Sequence of chain 4.A:
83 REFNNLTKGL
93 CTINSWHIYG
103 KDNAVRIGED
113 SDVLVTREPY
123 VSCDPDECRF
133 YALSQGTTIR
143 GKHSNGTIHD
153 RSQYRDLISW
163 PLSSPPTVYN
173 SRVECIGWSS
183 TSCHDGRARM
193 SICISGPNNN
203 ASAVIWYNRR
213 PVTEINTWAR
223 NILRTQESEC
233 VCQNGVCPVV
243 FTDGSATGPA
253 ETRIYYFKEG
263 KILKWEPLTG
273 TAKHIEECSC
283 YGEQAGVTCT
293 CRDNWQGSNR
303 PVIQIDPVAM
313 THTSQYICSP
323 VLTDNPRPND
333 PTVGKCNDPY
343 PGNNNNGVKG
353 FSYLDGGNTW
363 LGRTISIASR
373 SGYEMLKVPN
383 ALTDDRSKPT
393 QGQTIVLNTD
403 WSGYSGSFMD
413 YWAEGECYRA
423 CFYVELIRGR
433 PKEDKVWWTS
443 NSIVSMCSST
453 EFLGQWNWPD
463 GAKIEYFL

A small-molecule ligand and the protein it binds are described below.
Small molecule (SMILES): CC(=O)N[C@@H]1[C@@H](O)[C@H](O)[C@@H](CO)O[C@H]1O

Binding-site contacts:
Ligand atom C1 contacts residue TRP439 of chain 4.A at 4.2 Å (hydrophobic).
Ligand atom C5 contacts residue TRP439 of chain 4.A at 3.9 Å (hydrophobic).
Ligand atom C3 contacts residue TRP439 of chain 4.A at 4.3 Å (hydrophobic).
Ligand atom C5 contacts residue ASN147 of chain 4.A at 3.6 Å.
Ligand atom O7 contacts residue TRP439 of chain 4.A at 4.0 Å.
Ligand atom O3 contacts residue TRP439 of chain 4.A at 4.3 Å.
Ligand atom O6 contacts residue TRP439 of chain 4.A at 2.8 Å (h-bond).
Ligand atom C2 contacts residue TRP439 of chain 4.A at 3.9 Å (hydrophobic).
Ligand atom C2 contacts residue ASN147 of chain 4.A at 2.3 Å.
Ligand atom C7 contacts residue ASN147 of chain 4.A at 3.8 Å.
Ligand atom N2 contacts residue ASN147 of chain 4.A at 2.5 Å (h-bond).
Ligand atom C3 contacts residue ASN147 of chain 4.A at 3.6 Å.
Ligand atom C1 contacts residue ASN147 of chain 4.A at 1.4 Å.
Ligand atom C4 contacts residue TRP439 of chain 4.A at 3.6 Å (hydrophobic).
Ligand atom O4 contacts residue TRP439 of chain 4.A at 4.4 Å.
Ligand atom C6 contacts residue TRP439 of chain 4.A at 3.7 Å (hydrophobic).
Ligand atom O5 contacts residue ASN147 of chain 4.A at 2.4 Å (h-bond).
Ligand atom C4 contacts residue ASN147 of chain 4.A at 4.2 Å.
Ligand atom O5 contacts residue TRP439 of chain 4.A at 3.4 Å.
Ligand atom C7 contacts residue TRP439 of chain 4.A at 4.5 Å (hydrophobic).